Sequence of chain 1.B:
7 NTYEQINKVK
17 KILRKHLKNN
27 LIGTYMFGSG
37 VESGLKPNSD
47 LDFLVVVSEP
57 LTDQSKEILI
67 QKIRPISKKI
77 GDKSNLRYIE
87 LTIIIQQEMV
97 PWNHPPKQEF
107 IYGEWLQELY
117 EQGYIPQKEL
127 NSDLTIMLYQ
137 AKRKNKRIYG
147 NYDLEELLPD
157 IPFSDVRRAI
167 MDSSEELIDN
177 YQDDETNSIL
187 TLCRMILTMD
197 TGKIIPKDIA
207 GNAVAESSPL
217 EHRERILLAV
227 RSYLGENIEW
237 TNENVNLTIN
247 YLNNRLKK

Binding-site contacts:
Ligand atom C10 contacts residue TRP111 of chain 1.B at 3.5 Å (hydrophobic).
Ligand atom O5 contacts residue ASN183 of chain 1.B at 2.9 Å (h-bond).
Ligand atom C1M contacts residue GLU86 of chain 1.B at 3.5 Å.
Ligand atom C10 contacts residue GLU86 of chain 1.B at 3.6 Å.
Ligand atom C11 contacts residue GLU86 of chain 1.B at 3.4 Å.
Ligand atom N10 contacts residue ATP1 of chain 1.J at 3.0 Å (h-bond).
Ligand atom C1M contacts residue ATP1 of chain 1.J at 3.4 Å.
Ligand atom C1M contacts residue ASP129 of chain 1.B at 3.8 Å.
Ligand atom O4 contacts residue ASP180 of chain 1.B at 2.9 Å (salt-bridge).
Ligand atom C2M contacts residue TRP111 of chain 1.B at 3.8 Å (hydrophobic).
Ligand atom C5 contacts residue ASP180 of chain 1.B at 3.4 Å.
Ligand atom O2B contacts residue ATP1 of chain 1.J at 3.4 Å (h-bond).
Ligand atom C11 contacts residue TRP111 of chain 1.B at 4.2 Å (hydrophobic).
Ligand atom N10 contacts residue GLU86 of chain 1.B at 3.2 Å (salt-bridge).
Ligand atom C9 contacts residue TRP111 of chain 1.B at 4.2 Å (hydrophobic).
Ligand atom C4 contacts residue ASN183 of chain 1.B at 4.0 Å.
Ligand atom N10 contacts residue TRP111 of chain 1.B at 4.0 Å.
Ligand atom C12 contacts residue TRP111 of chain 1.B at 3.8 Å (hydrophobic).
Ligand atom C11 contacts residue ASP46 of chain 1.B at 4.2 Å.
Ligand atom N10 contacts residue MET133 of chain 1.B at 4.2 Å.
Ligand atom C1M contacts residue MET133 of chain 1.B at 3.4 Å (hydrophobic).
Ligand atom O5 contacts residue ASP180 of chain 1.B at 2.9 Å (salt-bridge).
Ligand atom C1M contacts residue TRP111 of chain 1.B at 4.1 Å (hydrophobic).
Ligand atom O11 contacts residue ASP48 of chain 1.B at 3.9 Å.
Ligand atom C5 contacts residue ASN183 of chain 1.B at 3.9 Å.
Ligand atom O1B contacts residue ASP180 of chain 1.B at 3.5 Å (salt-bridge).
Ligand atom O11 contacts residue ATP1 of chain 1.J at 3.8 Å.
Ligand atom C10 contacts residue ATP1 of chain 1.J at 4.1 Å.
Ligand atom C8 contacts residue TRP111 of chain 1.B at 4.0 Å (hydrophobic).
Ligand atom C11 contacts residue ATP1 of chain 1.J at 3.9 Å.
Ligand atom C4 contacts residue ASP180 of chain 1.B at 3.4 Å.
Ligand atom C2M contacts residue GLU110 of chain 1.B at 4.0 Å.
Ligand atom O11 contacts residue ASP46 of chain 1.B at 3.0 Å (salt-bridge).
Ligand atom O9 contacts residue ASP129 of chain 1.B at 4.2 Å.
Ligand atom O9 contacts residue ATP1 of chain 1.J at 3.8 Å.
Ligand atom O1 contacts residue TRP111 of chain 1.B at 3.9 Å.
Ligand atom O2B contacts residue ASP46 of chain 1.B at 3.6 Å.
Ligand atom O11 contacts residue GLU86 of chain 1.B at 2.2 Å (salt-bridge).
Ligand atom C2M contacts residue TYR84 of chain 1.B at 3.9 Å (hydrophobic).
Ligand atom O4 contacts residue ASN183 of chain 1.B at 3.7 Å.

A protein and the small-molecule ligand that binds it are described below.
Small molecule (SMILES): CN[C@@H]1[C@H](O)[C@H](NC)[C@H]2O[C@@]3(O)C(=O)C[C@@H](C)O[C@H]3O[C@@H]2[C@H]1O